Binding-site contacts:
Ligand atom C5 contacts residue LEU83 of chain 1.A at 4.0 Å (hydrophobic).
Ligand atom C2 contacts residue ASP77 of chain 1.A at 4.0 Å.
Ligand atom O1P contacts residue TYR79 of chain 1.A at 3.5 Å (h-bond).
Ligand atom O4 contacts residue LEU83 of chain 1.A at 3.7 Å.
Ligand atom O2 contacts residue ASP77 of chain 1.A at 3.8 Å.
Ligand atom C5 contacts residue TYR107 of chain 1.A at 4.0 Å (hydrophobic).
Ligand atom N3 contacts residue TYR109 of chain 1.A at 3.4 Å.
Ligand atom P1 contacts residue LYS78 of chain 1.A at 3.6 Å.
Ligand atom O5P contacts residue CA1 of chain 1.C at 3.1 Å.
Ligand atom O2 contacts residue TYR109 of chain 1.A at 3.9 Å.
Ligand atom O5' contacts residue ARG35 of chain 1.A at 3.7 Å.
Ligand atom C4' contacts residue ARG81 of chain 1.A at 3.9 Å.
Ligand atom C2 contacts residue TYR109 of chain 1.A at 3.9 Å (hydrophobic).
Ligand atom C5M contacts residue TYR107 of chain 1.A at 3.7 Å (hydrophobic).
Ligand atom C5' contacts residue TYR107 of chain 1.A at 3.5 Å (hydrophobic).
Ligand atom P2 contacts residue ARG81 of chain 1.A at 3.9 Å.
Ligand atom O5P contacts residue ASP40 of chain 1.A at 3.4 Å (salt-bridge).
Ligand atom O1P contacts residue LYS78 of chain 1.A at 2.6 Å (salt-bridge).
Ligand atom O4 contacts residue LEU37 of chain 1.A at 3.8 Å.
Ligand atom P2 contacts residue CA1 of chain 1.C at 4.1 Å.
Ligand atom C5' contacts residue ARG81 of chain 1.A at 4.0 Å.
Ligand atom O4 contacts residue TYR109 of chain 1.A at 3.8 Å.
Ligand atom P2 contacts residue ARG35 of chain 1.A at 3.5 Å.
Ligand atom C1' contacts residue ARG81 of chain 1.A at 4.0 Å.
Ligand atom C2' contacts residue TYR107 of chain 1.A at 3.8 Å (hydrophobic).
Ligand atom C5M contacts residue ARG35 of chain 1.A at 3.7 Å.
Ligand atom O4P contacts residue ARG35 of chain 1.A at 2.9 Å (salt-bridge).
Ligand atom N3 contacts residue LEU83 of chain 1.A at 3.8 Å.
Ligand atom O2P contacts residue TYR79 of chain 1.A at 2.6 Å (h-bond).
Ligand atom C4 contacts residue TYR109 of chain 1.A at 3.6 Å (hydrophobic).
Ligand atom O4P contacts residue ARG81 of chain 1.A at 2.7 Å (salt-bridge).
Ligand atom O5' contacts residue ARG81 of chain 1.A at 3.0 Å (salt-bridge).
Ligand atom O2 contacts residue GLN74 of chain 1.A at 3.9 Å.
Ligand atom C3' contacts residue TYR107 of chain 1.A at 3.9 Å (hydrophobic).
Ligand atom O5P contacts residue ARG35 of chain 1.A at 2.9 Å (salt-bridge).
Ligand atom C4 contacts residue LEU83 of chain 1.A at 3.7 Å (hydrophobic).
Ligand atom O3' contacts residue LYS78 of chain 1.A at 3.4 Å (salt-bridge).
Ligand atom P1 contacts residue TYR79 of chain 1.A at 3.6 Å.
Ligand atom C2' contacts residue TYR109 of chain 1.A at 3.5 Å (hydrophobic).
Ligand atom O4' contacts residue ARG81 of chain 1.A at 3.0 Å (salt-bridge).

A protein and the small-molecule ligand that binds it are described below.
Small molecule (SMILES): Cc1cn([C@H]2C[C@H](OP(=O)(O)O)[C@@H](COP(=O)(O)O)O2)c(=O)[nH]c1=O

Sequence of chain 1.A:
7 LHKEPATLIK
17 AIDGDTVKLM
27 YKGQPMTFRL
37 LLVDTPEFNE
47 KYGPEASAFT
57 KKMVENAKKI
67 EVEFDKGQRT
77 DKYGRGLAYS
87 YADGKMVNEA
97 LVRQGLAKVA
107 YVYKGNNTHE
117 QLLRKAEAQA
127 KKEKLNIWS